Binding-site contacts:
Ligand atom C18 contacts residue TYR31 of chain 4.A at 4.2 Å (hydrophobic).
Ligand atom O6 contacts residue THR22 of chain 4.A at 3.6 Å.
Ligand atom C57 contacts residue MET24 of chain 4.A at 4.1 Å (hydrophobic).
Ligand atom O61 contacts residue MET24 of chain 4.A at 3.2 Å.
Ligand atom C6 contacts residue TRP27 of chain 4.A at 4.3 Å (hydrophobic).
Ligand atom C10 contacts residue PHE21 of chain 4.A at 4.0 Å (hydrophobic).
Ligand atom C9 contacts residue TRP27 of chain 4.A at 4.2 Å (hydrophobic).
Ligand atom O6 contacts residue MET24 of chain 4.A at 2.6 Å (h-bond).
Ligand atom C11 contacts residue TRP27 of chain 4.A at 4.0 Å (hydrophobic).
Ligand atom O5 contacts residue TYR31 of chain 4.A at 3.7 Å.
Ligand atom C9 contacts residue PHE21 of chain 4.A at 4.0 Å (hydrophobic).
Ligand atom O16 contacts residue TYR31 of chain 4.A at 4.5 Å.
Ligand atom O5 contacts residue TRP27 of chain 4.A at 4.0 Å.
Ligand atom C11 contacts residue PHE21 of chain 4.A at 4.1 Å (hydrophobic).
Ligand atom C57 contacts residue TRP27 of chain 4.A at 3.5 Å (hydrophobic).
Ligand atom O1 contacts residue PHE21 of chain 4.A at 3.5 Å (h-bond).
Ligand atom O1 contacts residue MET24 of chain 4.A at 3.9 Å.
Ligand atom C7 contacts residue PHE21 of chain 4.A at 4.4 Å (hydrophobic).
Ligand atom C18 contacts residue TRP27 of chain 4.A at 4.4 Å (hydrophobic).
Ligand atom O6 contacts residue ASN23 of chain 4.A at 3.0 Å (h-bond).
Ligand atom C8 contacts residue PHE21 of chain 4.A at 4.0 Å (hydrophobic).
Ligand atom C11 contacts residue THR22 of chain 4.A at 4.0 Å.
Ligand atom O61 contacts residue TYR31 of chain 4.A at 3.3 Å (h-bond).
Ligand atom C57 contacts residue TYR31 of chain 4.A at 3.9 Å (hydrophobic).
Ligand atom C11 contacts residue ASN23 of chain 4.A at 4.0 Å.
Ligand atom C5 contacts residue PHE21 of chain 4.A at 3.8 Å (hydrophobic).
Ligand atom C9 contacts residue MET24 of chain 4.A at 4.3 Å (hydrophobic).
Ligand atom O6 contacts residue ASP25 of chain 4.A at 4.2 Å.
Ligand atom C8 contacts residue THR22 of chain 4.A at 4.4 Å.
Ligand atom C11 contacts residue MET24 of chain 4.A at 3.0 Å (hydrophobic).
Ligand atom C4 contacts residue TRP27 of chain 4.A at 3.8 Å (hydrophobic).

Sequence of chain 4.A:
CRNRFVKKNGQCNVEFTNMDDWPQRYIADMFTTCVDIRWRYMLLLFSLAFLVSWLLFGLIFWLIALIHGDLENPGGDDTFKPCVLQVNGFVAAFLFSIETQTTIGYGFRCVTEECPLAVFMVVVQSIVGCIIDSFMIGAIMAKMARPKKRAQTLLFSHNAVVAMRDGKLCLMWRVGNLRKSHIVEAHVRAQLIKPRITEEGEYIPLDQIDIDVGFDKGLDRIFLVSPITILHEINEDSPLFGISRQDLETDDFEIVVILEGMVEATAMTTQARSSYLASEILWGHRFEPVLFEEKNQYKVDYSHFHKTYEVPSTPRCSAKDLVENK

The small molecule below binds the protein below.
Small molecule (SMILES): CCCCCCCCCCO[C@@H]1O[C@H](CO)[C@@H](O[C@H]2O[C@H](CO)[C@@H](O)[C@H](O)[C@H]2O)[C@H](O)[C@H]1O